Sequence of chain 1.C:
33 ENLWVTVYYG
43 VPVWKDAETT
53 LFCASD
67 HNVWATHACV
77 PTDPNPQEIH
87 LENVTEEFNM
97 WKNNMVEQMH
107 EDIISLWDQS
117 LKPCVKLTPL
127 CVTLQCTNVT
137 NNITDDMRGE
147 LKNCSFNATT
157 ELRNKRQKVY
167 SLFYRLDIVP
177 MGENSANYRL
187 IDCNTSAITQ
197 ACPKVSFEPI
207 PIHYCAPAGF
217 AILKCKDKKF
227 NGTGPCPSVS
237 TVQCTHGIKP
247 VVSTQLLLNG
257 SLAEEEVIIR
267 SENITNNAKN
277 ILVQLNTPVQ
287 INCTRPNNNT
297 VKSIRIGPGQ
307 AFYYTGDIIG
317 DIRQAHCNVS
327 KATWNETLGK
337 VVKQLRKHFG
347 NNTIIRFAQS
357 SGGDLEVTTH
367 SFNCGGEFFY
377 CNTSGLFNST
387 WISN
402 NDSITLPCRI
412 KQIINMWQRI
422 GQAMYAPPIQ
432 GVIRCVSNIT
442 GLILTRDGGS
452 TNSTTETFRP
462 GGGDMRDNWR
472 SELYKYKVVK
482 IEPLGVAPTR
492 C

Binding-site contacts:
Ligand atom C4 contacts residue ASN384 of chain 1.C at 4.4 Å.
Ligand atom N2 contacts residue ASN384 of chain 1.C at 2.9 Å (h-bond).
Ligand atom C2 contacts residue ASN384 of chain 1.C at 2.5 Å.
Ligand atom C8 contacts residue GLN355 of chain 1.C at 3.9 Å.
Ligand atom C8 contacts residue SER380 of chain 1.C at 3.3 Å.
Ligand atom O3 contacts residue NAG2 of chain 1.L at 4.5 Å.
Ligand atom C5 contacts residue ASN384 of chain 1.C at 3.8 Å.
Ligand atom C8 contacts residue NAG2 of chain 1.L at 3.8 Å.
Ligand atom C7 contacts residue GLN355 of chain 1.C at 4.5 Å.
Ligand atom C1 contacts residue ASN384 of chain 1.C at 1.5 Å.
Ligand atom C8 contacts residue NAG1 of chain 1.L at 3.7 Å.
Ligand atom N2 contacts residue NAG2 of chain 1.L at 3.8 Å.
Ligand atom C7 contacts residue NAG2 of chain 1.L at 4.2 Å.
Ligand atom O5 contacts residue ASN384 of chain 1.C at 2.5 Å (h-bond).
Ligand atom C7 contacts residue SER380 of chain 1.C at 4.0 Å.
Ligand atom C3 contacts residue ASN384 of chain 1.C at 3.9 Å.
Ligand atom C8 contacts residue ASN384 of chain 1.C at 4.0 Å.
Ligand atom O7 contacts residue SER380 of chain 1.C at 4.0 Å.
Ligand atom O7 contacts residue ASN384 of chain 1.C at 3.3 Å (h-bond).
Ligand atom C7 contacts residue ASN384 of chain 1.C at 3.3 Å.

The protein below binds the small molecule below.
Small molecule (SMILES): CC(=O)N[C@@H]1[C@@H](O)[C@H](O)[C@@H](CO)O[C@H]1O